Sequence of chain 1.D:
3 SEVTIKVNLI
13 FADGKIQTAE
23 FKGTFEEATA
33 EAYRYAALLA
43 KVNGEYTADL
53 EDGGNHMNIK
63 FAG

Sequence of chain 1.A:
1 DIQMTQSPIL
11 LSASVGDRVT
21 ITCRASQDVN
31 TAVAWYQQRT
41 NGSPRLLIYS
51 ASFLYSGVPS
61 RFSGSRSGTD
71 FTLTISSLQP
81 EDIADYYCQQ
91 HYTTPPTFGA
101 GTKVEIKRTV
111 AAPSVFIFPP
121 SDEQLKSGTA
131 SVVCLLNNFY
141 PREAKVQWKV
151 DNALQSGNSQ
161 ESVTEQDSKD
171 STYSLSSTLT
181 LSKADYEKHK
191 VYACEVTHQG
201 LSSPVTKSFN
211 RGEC

This small molecule binds to this protein.
Small molecule (SMILES): CC(C)C[C@@H]1NC(=O)[C@H](CCCN=C(N)N)NC(=O)[C@H](CCCN=C(N)N)NC(=O)[C@H]([C@@H](C)O)NC(=O)[C@H](CO)NC(=O)[C@H](CC(C)C)NC(=O)[C@H](CC(=O)O)NC(=O)[C@H](Cc2ccccc2)NC(=O)[C@H](CCC(N)=O)NC(=O)[C@@H](N)CSSC[C@@H](C(=O)O)NC(=O)[C@H](C)NC1=O

Binding-site contacts:
Ligand atom CG contacts residue THR40 of chain 1.A at 3.6 Å.
Ligand atom N contacts residue LYS24 of chain 1.D at 3.0 Å (salt-bridge).
Ligand atom CG contacts residue ASP85 of chain 1.A at 3.5 Å.
Ligand atom O contacts residue LYS103 of chain 1.A at 3.4 Å.
Ligand atom OG contacts residue GLU155 of chain 1.B at 3.3 Å (salt-bridge).
Ligand atom O contacts residue PRO41 of chain 1.B at 3.3 Å.
Ligand atom CD contacts residue ASP85 of chain 1.A at 3.5 Å.
Ligand atom CD contacts residue THR40 of chain 1.A at 3.5 Å.
Ligand atom NE contacts residue ASP85 of chain 1.A at 2.8 Å (salt-bridge).
Ligand atom N contacts residue ASP85 of chain 1.A at 2.7 Å (salt-bridge).
Ligand atom NH1 contacts residue THR40 of chain 1.A at 2.9 Å (h-bond).
Ligand atom CE2 contacts residue GLN39 of chain 1.B at 3.6 Å.
Ligand atom CD contacts residue GLY42 of chain 1.A at 3.4 Å.
Ligand atom NH1 contacts residue GLY42 of chain 1.A at 3.6 Å (h-bond).
Ligand atom NH1 contacts residue GLN112 of chain 1.B at 2.6 Å (h-bond).
Ligand atom CD1 contacts residue GLN39 of chain 1.B at 3.5 Å.
Ligand atom O contacts residue ASN41 of chain 1.A at 2.8 Å (h-bond).
Ligand atom NE2 contacts residue PRO41 of chain 1.B at 3.4 Å (h-bond).
Ligand atom CB contacts residue ILE9 of chain 1.A at 3.5 Å (hydrophobic).
Ligand atom CG2 contacts residue PRO174 of chain 1.B at 3.5 Å (hydrophobic).
Ligand atom CZ contacts residue GLN112 of chain 1.B at 3.1 Å.
Ligand atom CG contacts residue TYR87 of chain 1.A at 3.6 Å (hydrophobic).
Ligand atom CB contacts residue GLU155 of chain 1.B at 3.2 Å.
Ligand atom CG contacts residue PRO41 of chain 1.B at 3.5 Å (hydrophobic).
Ligand atom O contacts residue ASN41 of chain 1.A at 3.2 Å (h-bond).
Ligand atom NH2 contacts residue LYS103 of chain 1.A at 3.5 Å (salt-bridge).
Ligand atom NH2 contacts residue GLN112 of chain 1.B at 2.8 Å (h-bond).
Ligand atom NH2 contacts residue ASP85 of chain 1.A at 3.0 Å (salt-bridge).
Ligand atom O contacts residue GLN38 of chain 1.A at 3.4 Å.
Ligand atom CD2 contacts residue TYR87 of chain 1.A at 3.4 Å (hydrophobic).
Ligand atom CE1 contacts residue GLN39 of chain 1.B at 3.2 Å.
Ligand atom SG contacts residue ILE9 of chain 1.A at 3.6 Å.
Ligand atom CA contacts residue ASP85 of chain 1.A at 3.3 Å.
Ligand atom CZ contacts residue GLN39 of chain 1.B at 3.4 Å.
Ligand atom CA contacts residue GLU155 of chain 1.B at 3.7 Å.
Ligand atom OG contacts residue ALA175 of chain 1.B at 3.2 Å (h-bond).
Ligand atom NH2 contacts residue ALA84 of chain 1.A at 3.4 Å.
Ligand atom NH1 contacts residue SER43 of chain 1.A at 3.6 Å.
Ligand atom CD contacts residue PRO41 of chain 1.B at 3.5 Å (hydrophobic).
Ligand atom C contacts residue ASP85 of chain 1.A at 3.5 Å.

Sequence of chain 1.B:
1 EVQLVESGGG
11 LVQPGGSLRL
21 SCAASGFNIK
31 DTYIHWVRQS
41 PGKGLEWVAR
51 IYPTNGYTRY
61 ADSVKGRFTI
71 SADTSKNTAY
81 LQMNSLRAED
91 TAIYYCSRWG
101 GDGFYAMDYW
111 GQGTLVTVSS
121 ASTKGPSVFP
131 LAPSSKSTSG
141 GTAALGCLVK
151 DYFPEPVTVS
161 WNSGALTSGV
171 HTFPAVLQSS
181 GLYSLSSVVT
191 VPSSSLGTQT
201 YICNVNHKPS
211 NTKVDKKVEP